Binding-site contacts:
Ligand atom N2 contacts residue ASN778 of chain 1.B at 4.4 Å.
Ligand atom C8 contacts residue ASN778 of chain 1.B at 2.9 Å.
Ligand atom C7 contacts residue ASN778 of chain 1.B at 4.3 Å.

Sequence of chain 1.B:
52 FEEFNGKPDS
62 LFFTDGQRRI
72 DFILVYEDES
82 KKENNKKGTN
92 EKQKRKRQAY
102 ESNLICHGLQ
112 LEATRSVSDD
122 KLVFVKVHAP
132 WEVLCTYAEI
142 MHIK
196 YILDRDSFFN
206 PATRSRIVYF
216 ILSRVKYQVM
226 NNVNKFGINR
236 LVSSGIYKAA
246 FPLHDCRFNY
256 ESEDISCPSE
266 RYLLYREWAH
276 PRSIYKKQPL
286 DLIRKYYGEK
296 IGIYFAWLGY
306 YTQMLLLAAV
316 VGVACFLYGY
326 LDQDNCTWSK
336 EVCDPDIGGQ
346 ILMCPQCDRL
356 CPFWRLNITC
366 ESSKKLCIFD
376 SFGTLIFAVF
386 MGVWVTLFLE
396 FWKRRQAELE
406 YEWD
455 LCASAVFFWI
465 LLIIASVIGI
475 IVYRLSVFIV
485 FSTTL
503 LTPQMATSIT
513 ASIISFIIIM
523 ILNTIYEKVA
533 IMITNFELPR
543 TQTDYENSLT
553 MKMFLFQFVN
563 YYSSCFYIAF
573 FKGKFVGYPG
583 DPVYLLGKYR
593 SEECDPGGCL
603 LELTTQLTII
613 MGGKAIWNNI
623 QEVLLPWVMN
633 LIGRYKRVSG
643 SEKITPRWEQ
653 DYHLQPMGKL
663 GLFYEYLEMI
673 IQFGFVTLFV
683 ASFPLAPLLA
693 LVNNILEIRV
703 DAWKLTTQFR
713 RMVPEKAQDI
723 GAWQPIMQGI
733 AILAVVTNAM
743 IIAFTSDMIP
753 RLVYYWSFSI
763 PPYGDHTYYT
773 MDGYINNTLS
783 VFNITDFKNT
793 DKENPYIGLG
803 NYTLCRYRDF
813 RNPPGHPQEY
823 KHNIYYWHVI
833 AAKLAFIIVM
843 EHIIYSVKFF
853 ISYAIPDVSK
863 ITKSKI

A protein and the small-molecule ligand that binds it are described below.
Small molecule (SMILES): CC(=O)N[C@H]1CO[C@H](CO)[C@@H](OC2O[C@H](CO)[C@@H](O)C(O)C2[NH2+]C(C)=O)[C@@H]1O